A protein and the small-molecule ligand that binds it are described below.
Small molecule (SMILES): CCc1cc(NC(=O)Nc2ccc(-c3cnc(Nc4cc(N5C=CN(CC)C=C5)ncn4)s3)cc2)no1

Sequence of chain 1.B:
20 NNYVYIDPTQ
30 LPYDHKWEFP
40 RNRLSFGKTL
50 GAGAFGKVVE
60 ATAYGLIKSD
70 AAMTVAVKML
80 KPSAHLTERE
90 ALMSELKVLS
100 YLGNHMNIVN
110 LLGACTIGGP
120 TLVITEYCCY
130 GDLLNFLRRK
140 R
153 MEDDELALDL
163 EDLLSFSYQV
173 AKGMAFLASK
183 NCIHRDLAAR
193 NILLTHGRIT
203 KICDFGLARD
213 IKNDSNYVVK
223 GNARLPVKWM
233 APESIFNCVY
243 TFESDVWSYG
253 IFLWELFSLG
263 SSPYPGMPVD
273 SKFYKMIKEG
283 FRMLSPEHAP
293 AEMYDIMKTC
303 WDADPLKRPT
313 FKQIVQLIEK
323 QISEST

Binding-site contacts:
Ligand atom N29 contacts residue LYS77 of chain 1.A at 3.5 Å (salt-bridge).
Ligand atom S4 contacts residue LEU195 of chain 1.A at 3.6 Å.
Ligand atom C5 contacts residue LEU195 of chain 1.A at 3.4 Å (hydrophobic).
Ligand atom N29 contacts residue ASP206 of chain 1.A at 3.5 Å (salt-bridge).
Ligand atom N31 contacts residue LEU98 of chain 1.A at 3.5 Å.
Ligand atom C34 contacts residue ASP206 of chain 1.A at 3.2 Å.
Ligand atom N29 contacts residue GLU94 of chain 1.A at 2.6 Å (salt-bridge).
Ligand atom O37 contacts residue CYS205 of chain 1.A at 3.5 Å.
Ligand atom N2 contacts residue CYS127 of chain 1.A at 3.0 Å (h-bond).
Ligand atom C19 contacts residue ASP156 of chain 1.B at 3.1 Å.
Ligand atom N6 contacts residue CYS127 of chain 1.A at 2.9 Å (h-bond).
Ligand atom N6 contacts residue TYR126 of chain 1.A at 3.6 Å.
Ligand atom N27 contacts residue LYS77 of chain 1.A at 3.0 Å (salt-bridge).
Ligand atom C36 contacts residue ILE107 of chain 1.A at 3.5 Å (hydrophobic).
Ligand atom C26 contacts residue THR124 of chain 1.A at 3.3 Å.
Ligand atom C36 contacts residue LEU179 of chain 1.A at 3.5 Å (hydrophobic).
Ligand atom C17 contacts residue ASP156 of chain 1.B at 3.0 Å.
Ligand atom N27 contacts residue ASP206 of chain 1.A at 3.4 Å (salt-bridge).
Ligand atom C28 contacts residue ASP206 of chain 1.A at 3.3 Å.
Ligand atom N16 contacts residue ASP156 of chain 1.B at 3.1 Å (salt-bridge).
Ligand atom C1 contacts residue GLU125 of chain 1.A at 3.3 Å.
Ligand atom C20 contacts residue ASP156 of chain 1.B at 3.5 Å.
Ligand atom C34 contacts residue CYS205 of chain 1.A at 3.6 Å (hydrophobic).
Ligand atom C28 contacts residue GLU94 of chain 1.A at 3.4 Å.
Ligand atom N27 contacts residue GLU94 of chain 1.A at 3.2 Å (salt-bridge).
Ligand atom S4 contacts residue PHE207 of chain 1.A at 3.7 Å.
Ligand atom C1 contacts residue ALA75 of chain 1.A at 3.6 Å (hydrophobic).
Ligand atom C36 contacts residue LEU101 of chain 1.A at 3.6 Å (hydrophobic).
Ligand atom C12 contacts residue CYS127 of chain 1.A at 3.4 Å (hydrophobic).
Ligand atom C23 contacts residue ASP206 of chain 1.A at 3.7 Å.
Ligand atom C14 contacts residue TYR126 of chain 1.A at 3.4 Å (hydrophobic).
Ligand atom C1 contacts residue LEU195 of chain 1.A at 3.6 Å (hydrophobic).
Ligand atom C11 contacts residue GLY130 of chain 1.A at 3.5 Å.
Ligand atom C28 contacts residue LYS77 of chain 1.A at 3.6 Å.
Ligand atom C15 contacts residue ASP156 of chain 1.B at 3.2 Å.
Ligand atom C9 contacts residue LEU49 of chain 1.A at 3.6 Å (hydrophobic).
Ligand atom C7 contacts residue CYS127 of chain 1.A at 3.5 Å (hydrophobic).
Ligand atom N2 contacts residue TYR126 of chain 1.A at 3.6 Å.
Ligand atom C25 contacts residue THR124 of chain 1.A at 3.5 Å.
Ligand atom O37 contacts residue ASP206 of chain 1.A at 3.1 Å (salt-bridge).

Sequence of chain 1.A:
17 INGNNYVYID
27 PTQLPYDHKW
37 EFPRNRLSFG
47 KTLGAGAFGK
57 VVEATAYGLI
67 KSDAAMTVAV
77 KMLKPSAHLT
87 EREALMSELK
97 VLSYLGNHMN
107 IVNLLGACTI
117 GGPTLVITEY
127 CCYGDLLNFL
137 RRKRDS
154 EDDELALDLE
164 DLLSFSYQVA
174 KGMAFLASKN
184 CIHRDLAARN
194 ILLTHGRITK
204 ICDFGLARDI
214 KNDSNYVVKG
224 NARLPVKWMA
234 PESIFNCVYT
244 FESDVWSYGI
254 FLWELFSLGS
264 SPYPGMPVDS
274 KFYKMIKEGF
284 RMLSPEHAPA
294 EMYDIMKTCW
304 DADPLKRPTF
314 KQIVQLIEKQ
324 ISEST